This small molecule binds to this protein.
Small molecule (SMILES): NS(=O)(=O)c1ccc(C(=O)Cn2cnc3ccccc32)cc1Cl

Binding-site contacts:
Ligand atom O8 contacts residue TRP211 of chain 1.B at 3.9 Å.
Ligand atom C20 contacts residue LEU200 of chain 1.B at 3.8 Å (hydrophobic).
Ligand atom O8 contacts residue HIS121 of chain 1.B at 3.1 Å (h-bond).
Ligand atom CL1 contacts residue VAL145 of chain 1.B at 3.6 Å.
Ligand atom C21 contacts residue PRO204 of chain 1.B at 3.7 Å (hydrophobic).
Ligand atom O12 contacts residue PHE133 of chain 1.B at 3.5 Å.
Ligand atom O9 contacts residue ZN1 of chain 1.G at 4.0 Å.
Ligand atom N10 contacts residue HIS98 of chain 1.B at 3.1 Å (h-bond).
Ligand atom C19 contacts residue PHE133 of chain 1.B at 3.8 Å (hydrophobic).
Ligand atom C2 contacts residue VAL202 of chain 1.B at 3.3 Å (hydrophobic).
Ligand atom S7 contacts residue HIS96 of chain 1.B at 3.8 Å.
Ligand atom S7 contacts residue HIS121 of chain 1.B at 3.9 Å.
Ligand atom O8 contacts residue VAL145 of chain 1.B at 4.0 Å.
Ligand atom CL1 contacts residue LEU200 of chain 1.B at 3.8 Å.
Ligand atom C1 contacts residue ZN1 of chain 1.G at 4.0 Å.
Ligand atom O9 contacts residue LEU200 of chain 1.B at 3.1 Å.
Ligand atom N10 contacts residue ZN1 of chain 1.G at 1.8 Å.
Ligand atom N10 contacts residue THR201 of chain 1.B at 2.7 Å (h-bond).
Ligand atom S7 contacts residue ZN1 of chain 1.G at 3.0 Å.
Ligand atom O8 contacts residue HIS96 of chain 1.B at 3.3 Å (h-bond).
Ligand atom O9 contacts residue TRP211 of chain 1.B at 3.6 Å.
Ligand atom C2 contacts residue HIS96 of chain 1.B at 3.5 Å.
Ligand atom C18 contacts residue PHE133 of chain 1.B at 4.0 Å (hydrophobic).
Ligand atom O8 contacts residue ZN1 of chain 1.G at 2.7 Å.
Ligand atom O8 contacts residue VAL123 of chain 1.B at 3.9 Å.
Ligand atom C5 contacts residue LEU200 of chain 1.B at 3.8 Å (hydrophobic).
Ligand atom S7 contacts residue THR201 of chain 1.B at 3.8 Å.
Ligand atom O9 contacts residue THR201 of chain 1.B at 2.8 Å (h-bond).
Ligand atom C6 contacts residue VAL123 of chain 1.B at 4.0 Å (hydrophobic).
Ligand atom C4 contacts residue GLN94 of chain 1.B at 4.0 Å.
Ligand atom C21 contacts residue LEU206 of chain 1.B at 4.0 Å (hydrophobic).
Ligand atom C1 contacts residue HIS96 of chain 1.B at 3.6 Å.
Ligand atom C6 contacts residue LEU200 of chain 1.B at 3.6 Å (hydrophobic).
Ligand atom C3 contacts residue VAL202 of chain 1.B at 3.4 Å (hydrophobic).
Ligand atom CL1 contacts residue VAL123 of chain 1.B at 3.9 Å.
Ligand atom N10 contacts residue HIS121 of chain 1.B at 3.4 Å (h-bond).
Ligand atom C20 contacts residue PRO204 of chain 1.B at 3.8 Å (hydrophobic).
Ligand atom N10 contacts residue HIS96 of chain 1.B at 3.2 Å (h-bond).
Ligand atom O9 contacts residue SER199 of chain 1.B at 3.9 Å.
Ligand atom O12 contacts residue GLN94 of chain 1.B at 3.9 Å.

Sequence of chain 1.B:
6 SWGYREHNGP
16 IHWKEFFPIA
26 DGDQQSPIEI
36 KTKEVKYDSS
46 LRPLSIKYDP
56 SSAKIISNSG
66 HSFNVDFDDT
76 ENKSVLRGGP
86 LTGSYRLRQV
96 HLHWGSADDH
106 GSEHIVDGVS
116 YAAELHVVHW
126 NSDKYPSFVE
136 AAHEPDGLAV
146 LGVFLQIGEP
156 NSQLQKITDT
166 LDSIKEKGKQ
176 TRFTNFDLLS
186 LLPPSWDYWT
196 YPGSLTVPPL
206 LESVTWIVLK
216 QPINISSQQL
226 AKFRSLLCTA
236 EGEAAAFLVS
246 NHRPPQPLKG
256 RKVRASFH